The protein below binds the small molecule below.
Small molecule (SMILES): OC[C@H]1O[C@@H](O[C@@H]2[C@@H](O)[C@H](O[C@@H]3[C@@H](O)[C@H](O[C@@H]4[C@@H](O)[C@H](O[C@@H]5[C@@H](O)[C@H](O[C@@H]6[C@@H](O)[C@H](O)O[C@H](CO)[C@H]6O)O[C@H](CO)[C@H]5O)O[C@H](CO)[C@H]4O)O[C@H](CO)[C@H]3O)O[C@H](CO)[C@H]2O)[C@H](O)[C@@H](O)[C@@H]1O

Binding-site contacts:
Ligand atom O4 contacts residue ASP405 of chain 1.B at 2.6 Å (salt-bridge).
Ligand atom O3 contacts residue HIS437 of chain 1.B at 2.9 Å (h-bond).
Ligand atom O3 contacts residue TRP402 of chain 1.B at 3.1 Å (h-bond).
Ligand atom O6 contacts residue THR105 of chain 1.B at 3.2 Å (h-bond).
Ligand atom O4 contacts residue TRP402 of chain 1.B at 3.5 Å (h-bond).
Ligand atom C2 contacts residue TYR461 of chain 1.B at 3.4 Å (hydrophobic).
Ligand atom O6 contacts residue TYR499 of chain 1.B at 3.6 Å.
Ligand atom O5 contacts residue LEU530 of chain 1.B at 3.5 Å.
Ligand atom O2 contacts residue GLN130 of chain 1.B at 3.3 Å (h-bond).
Ligand atom O5 contacts residue TYR150 of chain 1.B at 3.7 Å.
Ligand atom O3 contacts residue GLU436 of chain 1.B at 2.6 Å (salt-bridge).
Ligand atom O2 contacts residue GLN173 of chain 1.B at 2.6 Å (h-bond).
Ligand atom O3 contacts residue ASP405 of chain 1.B at 3.6 Å (salt-bridge).
Ligand atom O2 contacts residue THR105 of chain 1.B at 3.7 Å.
Ligand atom O3 contacts residue GLN173 of chain 1.B at 3.0 Å (h-bond).
Ligand atom O2 contacts residue GLU436 of chain 1.B at 2.6 Å (salt-bridge).
Ligand atom O4 contacts residue HIS406 of chain 1.B at 3.2 Å.
Ligand atom C4 contacts residue ASP405 of chain 1.B at 3.1 Å.
Ligand atom C6 contacts residue ASN187 of chain 1.B at 3.7 Å.
Ligand atom O3 contacts residue SER171 of chain 1.B at 3.4 Å.
Ligand atom C2 contacts residue GLU436 of chain 1.B at 3.5 Å.
Ligand atom O3 contacts residue TYR150 of chain 1.B at 3.7 Å.
Ligand atom C6 contacts residue TYR499 of chain 1.B at 3.6 Å (hydrophobic).
Ligand atom C6 contacts residue ASP405 of chain 1.B at 3.5 Å.
Ligand atom C6 contacts residue GLN106 of chain 1.B at 3.7 Å.
Ligand atom O4 contacts residue PHE108 of chain 1.B at 3.6 Å.
Ligand atom O4 contacts residue TYR461 of chain 1.B at 3.4 Å (h-bond).
Ligand atom C5 contacts residue THR105 of chain 1.B at 3.6 Å.
Ligand atom O4 contacts residue TRP152 of chain 1.B at 3.6 Å.
Ligand atom C2 contacts residue GLN173 of chain 1.B at 3.2 Å.
Ligand atom O3 contacts residue TYR461 of chain 1.B at 3.0 Å (h-bond).
Ligand atom C6 contacts residue THR552 of chain 1.B at 3.5 Å.
Ligand atom C1 contacts residue TYR461 of chain 1.B at 3.6 Å (hydrophobic).
Ligand atom O6 contacts residue GLN106 of chain 1.B at 3.3 Å (h-bond).
Ligand atom O4 contacts residue TYR170 of chain 1.B at 3.5 Å.
Ligand atom C3 contacts residue GLU436 of chain 1.B at 3.7 Å.
Ligand atom C4 contacts residue TYR170 of chain 1.B at 3.6 Å (hydrophobic).
Ligand atom C4 contacts residue TYR461 of chain 1.B at 3.5 Å (hydrophobic).
Ligand atom C1 contacts residue GLN173 of chain 1.B at 3.7 Å.
Ligand atom O2 contacts residue TRP152 of chain 1.B at 3.5 Å.

Sequence of chain 1.B:
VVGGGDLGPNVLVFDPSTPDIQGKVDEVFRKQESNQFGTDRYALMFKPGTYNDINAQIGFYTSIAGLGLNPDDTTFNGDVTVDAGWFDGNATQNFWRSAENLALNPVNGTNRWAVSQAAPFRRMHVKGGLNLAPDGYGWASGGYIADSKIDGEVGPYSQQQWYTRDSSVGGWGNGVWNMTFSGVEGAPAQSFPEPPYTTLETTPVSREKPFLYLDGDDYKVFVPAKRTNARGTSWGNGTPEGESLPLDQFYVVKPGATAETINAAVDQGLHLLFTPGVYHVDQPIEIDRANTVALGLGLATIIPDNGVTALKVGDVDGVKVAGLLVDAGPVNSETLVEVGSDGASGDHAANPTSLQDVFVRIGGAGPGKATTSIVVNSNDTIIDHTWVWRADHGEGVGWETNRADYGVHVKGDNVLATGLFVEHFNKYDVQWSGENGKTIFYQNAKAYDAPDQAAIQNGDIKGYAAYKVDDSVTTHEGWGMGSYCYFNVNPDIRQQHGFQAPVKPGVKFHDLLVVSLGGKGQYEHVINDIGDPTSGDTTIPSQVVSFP